A protein and the small-molecule ligand that binds it are described below.
Small molecule (SMILES): CC(=O)N[C@@H]1[C@@H](O)[C@H](O)[C@@H](CO)O[C@H]1O

Sequence of chain 58.A:
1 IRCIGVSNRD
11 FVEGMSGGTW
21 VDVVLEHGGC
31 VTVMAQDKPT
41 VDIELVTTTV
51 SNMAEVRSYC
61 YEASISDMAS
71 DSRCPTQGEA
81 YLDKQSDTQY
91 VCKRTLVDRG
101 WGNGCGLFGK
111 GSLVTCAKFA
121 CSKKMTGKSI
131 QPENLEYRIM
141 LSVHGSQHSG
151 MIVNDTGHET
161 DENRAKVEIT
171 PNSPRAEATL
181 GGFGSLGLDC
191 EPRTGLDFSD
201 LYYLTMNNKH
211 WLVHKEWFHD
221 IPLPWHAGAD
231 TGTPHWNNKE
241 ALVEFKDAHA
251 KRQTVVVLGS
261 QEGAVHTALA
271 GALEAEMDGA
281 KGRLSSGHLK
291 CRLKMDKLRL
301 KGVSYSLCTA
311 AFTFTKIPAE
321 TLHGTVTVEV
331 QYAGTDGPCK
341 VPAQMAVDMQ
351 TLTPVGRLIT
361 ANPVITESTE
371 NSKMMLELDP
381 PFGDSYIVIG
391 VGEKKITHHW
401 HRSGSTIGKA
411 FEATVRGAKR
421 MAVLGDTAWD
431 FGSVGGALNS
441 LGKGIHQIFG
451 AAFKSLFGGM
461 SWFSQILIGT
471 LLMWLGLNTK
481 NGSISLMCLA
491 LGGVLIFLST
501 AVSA

Binding-site contacts:
Ligand atom C8 contacts residue ASN154 of chain 58.A at 4.1 Å.
Ligand atom C6 contacts residue THR160 of chain 58.A at 3.7 Å.
Ligand atom C1 contacts residue ASN154 of chain 58.A at 1.6 Å.
Ligand atom C8 contacts residue VAL153 of chain 58.A at 4.4 Å (hydrophobic).
Ligand atom O3 contacts residue THR160 of chain 58.A at 4.3 Å.
Ligand atom O7 contacts residue ASP161 of chain 58.A at 3.7 Å.
Ligand atom C7 contacts residue THR160 of chain 58.A at 3.4 Å.
Ligand atom C4 contacts residue THR160 of chain 58.A at 3.6 Å.
Ligand atom C3 contacts residue THR160 of chain 58.A at 3.9 Å.
Ligand atom C5 contacts residue ASN154 of chain 58.A at 3.8 Å.
Ligand atom O5 contacts residue HIS158 of chain 58.A at 3.8 Å.
Ligand atom N2 contacts residue THR160 of chain 58.A at 3.5 Å.
Ligand atom N2 contacts residue ASN154 of chain 58.A at 3.0 Å (h-bond).
Ligand atom O6 contacts residue HIS158 of chain 58.A at 3.4 Å (h-bond).
Ligand atom O5 contacts residue ASN154 of chain 58.A at 2.4 Å (h-bond).
Ligand atom O5 contacts residue THR160 of chain 58.A at 3.2 Å.
Ligand atom C3 contacts residue ASN154 of chain 58.A at 3.9 Å.
Ligand atom C7 contacts residue ASN154 of chain 58.A at 3.0 Å.
Ligand atom C2 contacts residue ASN154 of chain 58.A at 2.5 Å.
Ligand atom O7 contacts residue THR160 of chain 58.A at 2.5 Å.
Ligand atom C1 contacts residue THR160 of chain 58.A at 3.0 Å.
Ligand atom O7 contacts residue ASN154 of chain 58.A at 2.7 Å (h-bond).
Ligand atom C6 contacts residue HIS158 of chain 58.A at 4.0 Å.
Ligand atom C8 contacts residue ILE152 of chain 58.A at 4.3 Å (hydrophobic).
Ligand atom C4 contacts residue ASN154 of chain 58.A at 4.3 Å.
Ligand atom C5 contacts residue THR160 of chain 58.A at 3.7 Å.
Ligand atom C2 contacts residue THR160 of chain 58.A at 2.7 Å.